Sequence of chain 1.N:
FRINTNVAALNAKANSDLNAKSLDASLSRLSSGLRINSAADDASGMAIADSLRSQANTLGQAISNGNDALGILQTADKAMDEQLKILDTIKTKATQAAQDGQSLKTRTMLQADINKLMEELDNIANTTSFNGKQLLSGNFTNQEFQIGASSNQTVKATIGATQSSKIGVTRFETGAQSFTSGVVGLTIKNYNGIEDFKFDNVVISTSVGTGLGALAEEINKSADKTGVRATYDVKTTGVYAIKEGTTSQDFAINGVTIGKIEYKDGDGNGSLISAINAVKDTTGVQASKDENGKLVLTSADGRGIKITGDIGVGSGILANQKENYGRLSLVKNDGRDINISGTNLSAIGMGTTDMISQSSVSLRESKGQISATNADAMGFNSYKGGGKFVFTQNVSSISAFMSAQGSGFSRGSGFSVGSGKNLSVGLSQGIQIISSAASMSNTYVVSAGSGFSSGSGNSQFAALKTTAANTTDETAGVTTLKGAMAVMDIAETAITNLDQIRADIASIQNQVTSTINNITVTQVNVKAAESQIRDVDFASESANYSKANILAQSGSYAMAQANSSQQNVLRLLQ

Binding-site contacts:
Ligand atom O6 contacts residue SER456 of chain 1.N at 3.8 Å.
Ligand atom O1A contacts residue SER455 of chain 1.N at 3.0 Å (h-bond).
Ligand atom O1B contacts residue SER458 of chain 1.N at 3.6 Å (h-bond).
Ligand atom C8 contacts residue SER455 of chain 1.N at 3.8 Å.
Ligand atom C4 contacts residue SER456 of chain 1.N at 4.3 Å.
Ligand atom C7 contacts residue SER455 of chain 1.N at 4.0 Å.
Ligand atom C3 contacts residue GLY457 of chain 1.N at 4.3 Å.
Ligand atom C5 contacts residue SER455 of chain 1.N at 3.9 Å.
Ligand atom C2 contacts residue SER455 of chain 1.N at 1.4 Å.
Ligand atom C3 contacts residue SER458 of chain 1.N at 3.3 Å.
Ligand atom C1 contacts residue SER458 of chain 1.N at 3.9 Å.
Ligand atom O8 contacts residue ALA450 of chain 1.N at 3.6 Å.
Ligand atom C2 contacts residue SER456 of chain 1.N at 3.6 Å.
Ligand atom O1A contacts residue ALA450 of chain 1.N at 3.0 Å (h-bond).
Ligand atom O8 contacts residue SER455 of chain 1.N at 3.1 Å (h-bond).
Ligand atom O6 contacts residue SER455 of chain 1.N at 1.7 Å (h-bond).
Ligand atom O1B contacts residue SER455 of chain 1.N at 3.2 Å.
Ligand atom C6 contacts residue SER456 of chain 1.N at 3.8 Å.
Ligand atom N5 contacts residue SER455 of chain 1.N at 4.3 Å.
Ligand atom O1B contacts residue ALA450 of chain 1.N at 4.3 Å.
Ligand atom C3 contacts residue SER455 of chain 1.N at 2.8 Å.
Ligand atom C4 contacts residue SER455 of chain 1.N at 3.8 Å.
Ligand atom C6 contacts residue SER455 of chain 1.N at 3.0 Å.
Ligand atom C1 contacts residue SER455 of chain 1.N at 2.4 Å.
Ligand atom C2 contacts residue SER458 of chain 1.N at 3.4 Å.
Ligand atom C1 contacts residue ALA450 of chain 1.N at 4.0 Å (hydrophobic).
Ligand atom C3 contacts residue SER456 of chain 1.N at 3.4 Å.

This small molecule binds to this protein.
Small molecule (SMILES): C[C@H](O)[C@H](N)[C@@H]1O[C@](O)(C(=O)O)C[C@H](O)[C@@H]1N